This small molecule binds to this protein.
Small molecule (SMILES): Cc1cc(Cl)ccc1OCc1nc2ccc(F)cc2n1[C@H](C(=O)NC1CCCCC1)C1CCCCC1

Binding-site contacts:
Ligand atom C9 contacts residue TYR130 of chain 1.A at 3.8 Å (hydrophobic).
Ligand atom C1 contacts residue SER93 of chain 1.A at 3.6 Å.
Ligand atom C32 contacts residue PHE90 of chain 1.A at 3.4 Å (hydrophobic).
Ligand atom C6 contacts residue SER93 of chain 1.A at 3.4 Å.
Ligand atom CL35 contacts residue HIS208 of chain 1.A at 3.8 Å.
Ligand atom O30 contacts residue LEU48 of chain 1.A at 3.8 Å.
Ligand atom C25 contacts residue ILE113 of chain 1.A at 3.9 Å (hydrophobic).
Ligand atom C31 contacts residue TRP215 of chain 1.A at 3.9 Å (hydrophobic).
Ligand atom C28 contacts residue LEU48 of chain 1.A at 3.9 Å (hydrophobic).
Ligand atom C31 contacts residue LEU48 of chain 1.A at 3.9 Å (hydrophobic).
Ligand atom C5 contacts residue TYR130 of chain 1.A at 3.9 Å (hydrophobic).
Ligand atom C25 contacts residue SER116 of chain 1.A at 3.9 Å.
Ligand atom N7 contacts residue TYR130 of chain 1.A at 2.9 Å (h-bond).
Ligand atom C23 contacts residue ILE47 of chain 1.A at 3.8 Å (hydrophobic).
Ligand atom C3 contacts residue ILE34 of chain 1.A at 3.7 Å (hydrophobic).
Ligand atom F18 contacts residue ILE30 of chain 1.A at 3.4 Å.
Ligand atom C14 contacts residue LEU48 of chain 1.A at 3.6 Å (hydrophobic).
Ligand atom CL35 contacts residue LEU212 of chain 1.A at 3.5 Å.
Ligand atom C23 contacts residue ASN44 of chain 1.A at 3.6 Å.
Ligand atom N13 contacts residue SER93 of chain 1.A at 3.7 Å.
Ligand atom CL35 contacts residue MET211 of chain 1.A at 3.6 Å.
Ligand atom C24 contacts residue ASN44 of chain 1.A at 3.6 Å.
Ligand atom O12 contacts residue MET51 of chain 1.A at 3.6 Å.
Ligand atom C16 contacts residue MET89 of chain 1.A at 3.7 Å (hydrophobic).
Ligand atom C26 contacts residue ILE113 of chain 1.A at 3.8 Å (hydrophobic).
Ligand atom C36 contacts residue MET89 of chain 1.A at 3.7 Å (hydrophobic).
Ligand atom F18 contacts residue THR31 of chain 1.A at 3.7 Å.
Ligand atom C34 contacts residue MET211 of chain 1.A at 3.8 Å (hydrophobic).
Ligand atom C6 contacts residue ILE113 of chain 1.A at 3.7 Å (hydrophobic).
Ligand atom C5 contacts residue ILE113 of chain 1.A at 3.8 Å (hydrophobic).
Ligand atom C24 contacts residue SER116 of chain 1.A at 3.6 Å.
Ligand atom C36 contacts residue SER93 of chain 1.A at 3.6 Å.
Ligand atom C19 contacts residue HIS55 of chain 1.A at 3.6 Å.
Ligand atom C17 contacts residue MET89 of chain 1.A at 3.6 Å (hydrophobic).
Ligand atom C17 contacts residue HIS55 of chain 1.A at 3.7 Å.
Ligand atom C20 contacts residue ILE96 of chain 1.A at 3.8 Å (hydrophobic).
Ligand atom C17 contacts residue MET51 of chain 1.A at 3.7 Å (hydrophobic).
Ligand atom F18 contacts residue ILE96 of chain 1.A at 3.1 Å.
Ligand atom C21 contacts residue SER93 of chain 1.A at 3.4 Å.
Ligand atom F18 contacts residue ILE34 of chain 1.A at 3.7 Å.

Sequence of chain 1.A:
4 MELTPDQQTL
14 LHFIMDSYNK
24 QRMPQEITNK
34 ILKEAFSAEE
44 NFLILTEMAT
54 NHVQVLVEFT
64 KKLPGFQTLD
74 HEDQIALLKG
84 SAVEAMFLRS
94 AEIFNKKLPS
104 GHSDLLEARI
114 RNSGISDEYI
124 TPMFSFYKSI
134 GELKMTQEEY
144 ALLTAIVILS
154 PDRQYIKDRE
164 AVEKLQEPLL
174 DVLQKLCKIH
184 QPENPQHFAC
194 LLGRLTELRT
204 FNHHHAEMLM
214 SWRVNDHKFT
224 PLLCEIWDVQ